Binding-site contacts:
Ligand atom O5 contacts residue THR156 of chain 26.E at 3.8 Å.
Ligand atom C6 contacts residue ASP161 of chain 26.E at 3.6 Å.
Ligand atom O6 contacts residue MET151 of chain 26.E at 4.3 Å.
Ligand atom C4 contacts residue ASP161 of chain 26.E at 4.0 Å.
Ligand atom C4 contacts residue ASN154 of chain 26.E at 4.2 Å.
Ligand atom C6 contacts residue THR156 of chain 26.E at 3.6 Å.
Ligand atom C3 contacts residue ASN154 of chain 26.E at 3.8 Å.
Ligand atom O5 contacts residue THR156 of chain 26.E at 3.8 Å.
Ligand atom N2 contacts residue ASN154 of chain 26.E at 2.9 Å (h-bond).
Ligand atom C2 contacts residue MET151 of chain 26.E at 4.2 Å (hydrophobic).
Ligand atom N2 contacts residue GLY150 of chain 26.E at 3.4 Å (h-bond).
Ligand atom C8 contacts residue GLY150 of chain 26.E at 3.7 Å.
Ligand atom C5 contacts residue THR156 of chain 26.E at 3.8 Å.
Ligand atom C6 contacts residue THR156 of chain 26.E at 3.9 Å.
Ligand atom O6 contacts residue HIS148 of chain 26.E at 3.8 Å.
Ligand atom O7 contacts residue ASN154 of chain 26.E at 4.2 Å.
Ligand atom C5 contacts residue MET151 of chain 26.E at 3.9 Å (hydrophobic).
Ligand atom C7 contacts residue GLY150 of chain 26.E at 3.0 Å.
Ligand atom C2 contacts residue ASN154 of chain 26.E at 2.4 Å.
Ligand atom C1 contacts residue MET151 of chain 26.E at 4.2 Å (hydrophobic).
Ligand atom C1 contacts residue ASN154 of chain 26.E at 1.4 Å.
Ligand atom O5 contacts residue ASN157 of chain 26.E at 4.0 Å.
Ligand atom C4 contacts residue MET151 of chain 26.E at 3.9 Å (hydrophobic).
Ligand atom O5 contacts residue MET151 of chain 26.E at 3.9 Å.
Ligand atom C1 contacts residue GLY150 of chain 26.E at 4.0 Å.
Ligand atom C5 contacts residue ASP161 of chain 26.E at 4.5 Å.
Ligand atom O7 contacts residue GLY150 of chain 26.E at 2.9 Å (h-bond).
Ligand atom C5 contacts residue ASN154 of chain 26.E at 3.6 Å.
Ligand atom C2 contacts residue GLY150 of chain 26.E at 3.7 Å.
Ligand atom C8 contacts residue ASN157 of chain 26.E at 3.6 Å.
Ligand atom O5 contacts residue ASN154 of chain 26.E at 2.3 Å (h-bond).
Ligand atom C1 contacts residue THR156 of chain 26.E at 4.0 Å.
Ligand atom C7 contacts residue ASN154 of chain 26.E at 3.7 Å.
Ligand atom C5 contacts residue THR156 of chain 26.E at 3.8 Å.
Ligand atom O4 contacts residue ASP161 of chain 26.E at 4.0 Å.
Ligand atom C3 contacts residue MET151 of chain 26.E at 4.0 Å (hydrophobic).
Ligand atom O6 contacts residue THR156 of chain 26.E at 4.4 Å.
Ligand atom C6 contacts residue ASN157 of chain 26.E at 3.3 Å.
Ligand atom O7 contacts residue HIS148 of chain 26.E at 3.6 Å (h-bond).

Sequence of chain 26.E:
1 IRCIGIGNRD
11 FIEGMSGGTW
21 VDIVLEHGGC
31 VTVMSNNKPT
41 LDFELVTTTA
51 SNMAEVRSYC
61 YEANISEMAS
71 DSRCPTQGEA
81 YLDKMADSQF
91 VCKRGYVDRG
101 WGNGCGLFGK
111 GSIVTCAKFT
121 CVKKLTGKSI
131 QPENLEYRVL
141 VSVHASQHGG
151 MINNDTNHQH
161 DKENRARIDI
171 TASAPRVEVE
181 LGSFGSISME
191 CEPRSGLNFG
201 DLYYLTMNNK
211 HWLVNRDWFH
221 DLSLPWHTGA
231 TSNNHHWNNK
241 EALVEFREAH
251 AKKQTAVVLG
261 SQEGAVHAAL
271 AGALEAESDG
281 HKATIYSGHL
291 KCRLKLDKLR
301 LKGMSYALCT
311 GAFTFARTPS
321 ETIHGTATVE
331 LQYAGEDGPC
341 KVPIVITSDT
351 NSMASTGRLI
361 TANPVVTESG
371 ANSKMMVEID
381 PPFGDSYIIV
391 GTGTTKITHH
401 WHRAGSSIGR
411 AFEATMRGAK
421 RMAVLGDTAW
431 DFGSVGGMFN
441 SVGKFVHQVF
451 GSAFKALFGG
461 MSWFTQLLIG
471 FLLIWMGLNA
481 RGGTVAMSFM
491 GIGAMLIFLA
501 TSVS

The protein below binds the small molecule below.
Small molecule (SMILES): CC(=O)N[C@H]1[C@H](O[C@H]2[C@H](O)[C@@H](NC(C)=O)CO[C@@H]2CO[C@@H]2O[C@@H](C)[C@@H](O)[C@@H](O)[C@@H]2O)O[C@H](CO)[C@@H](O)[C@@H]1O